Binding-site contacts:
Ligand atom O7 contacts residue HIS42 of chain 1.A at 3.8 Å.
Ligand atom C3 contacts residue ASN125 of chain 1.A at 3.9 Å.
Ligand atom C2 contacts residue ASN125 of chain 1.A at 2.6 Å.
Ligand atom N2 contacts residue ASN125 of chain 1.A at 3.1 Å (h-bond).
Ligand atom C8 contacts residue GLU40 of chain 1.A at 3.3 Å.
Ligand atom C1 contacts residue ASN125 of chain 1.A at 1.4 Å.
Ligand atom C7 contacts residue GLU40 of chain 1.A at 4.5 Å.
Ligand atom O7 contacts residue ASN113 of chain 1.A at 4.1 Å.
Ligand atom C7 contacts residue ASN113 of chain 1.A at 3.6 Å.
Ligand atom C7 contacts residue ASN125 of chain 1.A at 3.5 Å.
Ligand atom C7 contacts residue SER127 of chain 1.A at 4.4 Å.
Ligand atom C8 contacts residue ASN113 of chain 1.A at 3.0 Å.
Ligand atom O5 contacts residue ASN125 of chain 1.A at 2.2 Å (h-bond).
Ligand atom O7 contacts residue SER127 of chain 1.A at 4.2 Å.
Ligand atom C8 contacts residue SER127 of chain 1.A at 3.6 Å.
Ligand atom C5 contacts residue ASN125 of chain 1.A at 3.5 Å.
Ligand atom N2 contacts residue ASN113 of chain 1.A at 3.7 Å.
Ligand atom C4 contacts residue ASN125 of chain 1.A at 4.2 Å.
Ligand atom O7 contacts residue ASN125 of chain 1.A at 3.4 Å (h-bond).

Sequence of chain 1.A:
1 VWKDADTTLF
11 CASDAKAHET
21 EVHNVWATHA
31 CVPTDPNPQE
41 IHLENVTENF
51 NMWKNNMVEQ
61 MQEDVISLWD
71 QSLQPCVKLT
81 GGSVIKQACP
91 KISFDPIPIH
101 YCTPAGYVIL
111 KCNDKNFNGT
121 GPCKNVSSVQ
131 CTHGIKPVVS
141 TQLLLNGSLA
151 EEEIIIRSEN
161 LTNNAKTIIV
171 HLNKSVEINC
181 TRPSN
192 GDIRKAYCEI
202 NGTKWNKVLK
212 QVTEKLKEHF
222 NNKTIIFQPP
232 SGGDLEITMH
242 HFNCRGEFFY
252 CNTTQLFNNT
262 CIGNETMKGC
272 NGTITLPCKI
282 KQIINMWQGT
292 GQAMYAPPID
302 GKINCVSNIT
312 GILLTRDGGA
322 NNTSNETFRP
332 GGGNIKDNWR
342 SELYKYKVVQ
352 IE

A small-molecule ligand and the protein it binds are described below.
Small molecule (SMILES): CC(=O)N[C@@H]1[C@@H](O)[C@H](O)[C@@H](CO)O[C@H]1O